Binding-site contacts:
Ligand atom C12 contacts residue LEU77 of chain 1.A at 3.7 Å (hydrophobic).
Ligand atom C19 contacts residue ASP79 of chain 1.A at 3.7 Å.
Ligand atom F16 contacts residue PHE155 of chain 1.A at 3.3 Å.
Ligand atom C20 contacts residue TYR118 of chain 1.A at 3.4 Å (hydrophobic).
Ligand atom N7 contacts residue GLY277 of chain 1.A at 3.1 Å (h-bond).
Ligand atom F16 contacts residue TYR118 of chain 1.A at 3.1 Å.
Ligand atom C8 contacts residue GLY60 of chain 1.A at 3.8 Å.
Ligand atom C2 contacts residue THR279 of chain 1.A at 3.2 Å.
Ligand atom N1 contacts residue TYR61 of chain 1.A at 3.8 Å.
Ligand atom N1 contacts residue ALA382 of chain 1.A at 3.4 Å.
Ligand atom C4 contacts residue GLY58 of chain 1.A at 3.8 Å.
Ligand atom C20 contacts residue ASP79 of chain 1.A at 3.5 Å.
Ligand atom C22 contacts residue ASP79 of chain 1.A at 3.6 Å.
Ligand atom C13 contacts residue GLY277 of chain 1.A at 3.6 Å.
Ligand atom C5 contacts residue GLN59 of chain 1.A at 3.5 Å.
Ligand atom N23 contacts residue ASP79 of chain 1.A at 2.8 Å (salt-bridge).
Ligand atom N11 contacts residue LEU77 of chain 1.A at 3.5 Å.
Ligand atom N11 contacts residue GLY277 of chain 1.A at 3.0 Å (h-bond).
Ligand atom C8 contacts residue SER276 of chain 1.A at 3.5 Å.
Ligand atom C4 contacts residue GLY60 of chain 1.A at 3.3 Å.
Ligand atom O10 contacts residue ILE157 of chain 1.A at 3.5 Å.
Ligand atom C4 contacts residue GLN59 of chain 1.A at 3.4 Å.
Ligand atom N1 contacts residue THR279 of chain 1.A at 3.6 Å (h-bond).
Ligand atom C9 contacts residue GLY277 of chain 1.A at 3.7 Å.
Ligand atom C5 contacts residue GLY60 of chain 1.A at 3.8 Å.
Ligand atom C25 contacts residue THR278 of chain 1.A at 3.6 Å.
Ligand atom N23 contacts residue GLY81 of chain 1.A at 3.8 Å.
Ligand atom C8 contacts residue GLY277 of chain 1.A at 3.6 Å.
Ligand atom C3 contacts residue GLY60 of chain 1.A at 3.6 Å.
Ligand atom C12 contacts residue GLY277 of chain 1.A at 3.7 Å.
Ligand atom N23 contacts residue GLY277 of chain 1.A at 3.7 Å.
Ligand atom C4 contacts residue THR279 of chain 1.A at 3.1 Å.
Ligand atom C15 contacts residue ILE165 of chain 1.A at 3.9 Å (hydrophobic).
Ligand atom C6 contacts residue GLY277 of chain 1.A at 3.6 Å.
Ligand atom N21 contacts residue ASP79 of chain 1.A at 2.8 Å (salt-bridge).
Ligand atom N23 contacts residue ASP275 of chain 1.A at 2.9 Å (salt-bridge).
Ligand atom C29 contacts residue TYR118 of chain 1.A at 3.6 Å (hydrophobic).
Ligand atom C25 contacts residue ASP275 of chain 1.A at 3.7 Å.
Ligand atom C3 contacts residue THR279 of chain 1.A at 3.4 Å.
Ligand atom C8 contacts residue THR278 of chain 1.A at 3.8 Å.

This protein binds this small molecule.
Small molecule (SMILES): C[C@@]1(c2cc(NC(=O)c3ccc(C#N)cn3)ccc2F)Cn2cccc2C(N)=N1

Sequence of chain 1.A:
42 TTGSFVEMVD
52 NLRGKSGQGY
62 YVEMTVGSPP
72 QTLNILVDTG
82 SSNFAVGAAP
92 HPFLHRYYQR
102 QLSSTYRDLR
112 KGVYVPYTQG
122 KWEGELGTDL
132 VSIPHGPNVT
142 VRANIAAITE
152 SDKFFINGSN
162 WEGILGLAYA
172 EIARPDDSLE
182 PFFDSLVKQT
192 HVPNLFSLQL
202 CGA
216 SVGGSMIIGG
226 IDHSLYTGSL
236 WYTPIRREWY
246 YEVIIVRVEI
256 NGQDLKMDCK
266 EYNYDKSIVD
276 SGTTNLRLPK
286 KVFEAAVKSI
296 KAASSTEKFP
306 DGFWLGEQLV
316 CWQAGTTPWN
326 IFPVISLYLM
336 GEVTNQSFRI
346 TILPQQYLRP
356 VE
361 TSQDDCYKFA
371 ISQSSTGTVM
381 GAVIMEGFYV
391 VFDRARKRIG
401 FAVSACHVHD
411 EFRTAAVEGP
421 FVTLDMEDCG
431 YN